Sequence of chain 1.F:
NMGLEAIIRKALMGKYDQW

Sequence of chain 1.B:
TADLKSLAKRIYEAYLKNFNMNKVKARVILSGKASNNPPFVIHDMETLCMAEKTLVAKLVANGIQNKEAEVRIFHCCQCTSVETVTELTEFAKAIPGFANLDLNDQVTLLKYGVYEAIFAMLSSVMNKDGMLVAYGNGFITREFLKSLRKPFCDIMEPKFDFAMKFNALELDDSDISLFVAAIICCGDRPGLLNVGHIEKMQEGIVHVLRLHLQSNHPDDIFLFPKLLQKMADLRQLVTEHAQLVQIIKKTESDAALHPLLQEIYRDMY

A small-molecule ligand and the protein it binds are described below.
Small molecule (SMILES): CCC(=O)NC[C@H](Cc1ccc(OCCc2nc(-c3ccccc3)oc2C)cc1)N/C(C)=C\C(=O)c1ccc(C(F)(F)F)cc1

Binding-site contacts:
Ligand atom O1G contacts residue CYS77 of chain 1.B at 3.3 Å (h-bond).
Ligand atom C3G contacts residue VAL133 of chain 1.B at 3.6 Å (hydrophobic).
Ligand atom C1H contacts residue CYS77 of chain 1.B at 3.6 Å (hydrophobic).
Ligand atom C1M contacts residue ILE155 of chain 1.B at 3.5 Å (hydrophobic).
Ligand atom C3L contacts residue LEU55 of chain 1.B at 3.4 Å (hydrophobic).
Ligand atom C3A contacts residue CYS77 of chain 1.B at 3.5 Å (hydrophobic).
Ligand atom C1B contacts residue HIS241 of chain 1.B at 3.7 Å.
Ligand atom C3D contacts residue CYS77 of chain 1.B at 3.6 Å (hydrophobic).
Ligand atom C3C contacts residue VAL133 of chain 1.B at 3.7 Å (hydrophobic).
Ligand atom OH contacts residue MET156 of chain 1.B at 3.8 Å.
Ligand atom C1M contacts residue CYS77 of chain 1.B at 3.6 Å (hydrophobic).
Ligand atom C1A contacts residue HIS241 of chain 1.B at 3.7 Å.
Ligand atom CD2 contacts residue SER81 of chain 1.B at 3.1 Å.
Ligand atom C1M contacts residue MET156 of chain 1.B at 3.7 Å (hydrophobic).
Ligand atom F1P contacts residue ILE73 of chain 1.B at 3.3 Å.
Ligand atom CB contacts residue SER81 of chain 1.B at 3.4 Å.
Ligand atom N4B contacts residue SER81 of chain 1.B at 2.6 Å (h-bond).
Ligand atom CE2 contacts residue THR80 of chain 1.B at 3.6 Å.
Ligand atom C3C contacts residue CYS77 of chain 1.B at 3.7 Å (hydrophobic).
Ligand atom F1O contacts residue PHE152 of chain 1.B at 3.7 Å.
Ligand atom F1P contacts residue LEU145 of chain 1.B at 3.6 Å.
Ligand atom C4D contacts residue SER81 of chain 1.B at 3.5 Å.
Ligand atom C4A contacts residue TYR115 of chain 1.B at 3.3 Å (hydrophobic).
Ligand atom C4A contacts residue SER81 of chain 1.B at 3.4 Å.
Ligand atom C3M contacts residue LEU55 of chain 1.B at 3.1 Å (hydrophobic).
Ligand atom C3E contacts residue CYS77 of chain 1.B at 3.8 Å (hydrophobic).
Ligand atom CE1 contacts residue MET156 of chain 1.B at 3.1 Å (hydrophobic).
Ligand atom C4C contacts residue SER81 of chain 1.B at 3.5 Å.
Ligand atom C3N contacts residue VAL133 of chain 1.B at 3.8 Å (hydrophobic).
Ligand atom F1Q contacts residue ILE155 of chain 1.B at 3.7 Å.
Ligand atom CA contacts residue SER81 of chain 1.B at 3.2 Å.
Ligand atom F1Q contacts residue PHE152 of chain 1.B at 3.2 Å.
Ligand atom C1L contacts residue ILE155 of chain 1.B at 3.4 Å (hydrophobic).
Ligand atom C1L contacts residue MET156 of chain 1.B at 3.7 Å (hydrophobic).
Ligand atom C3B contacts residue MET131 of chain 1.B at 3.5 Å (hydrophobic).
Ligand atom C1J contacts residue PHE74 of chain 1.B at 3.8 Å (hydrophobic).
Ligand atom N3H contacts residue VAL133 of chain 1.B at 3.4 Å.
Ligand atom C1I contacts residue PHE74 of chain 1.B at 3.8 Å (hydrophobic).
Ligand atom C1K contacts residue ILE155 of chain 1.B at 3.8 Å (hydrophobic).
Ligand atom CG contacts residue SER81 of chain 1.B at 3.6 Å.